Binding-site contacts:
Ligand atom O3 contacts residue LYS156 of chain 2.H at 3.0 Å.
Ligand atom O6B contacts residue ARG157 of chain 2.H at 3.3 Å (salt-bridge).
Ligand atom O3 contacts residue ALA158 of chain 2.H at 3.0 Å (h-bond).
Ligand atom O5B contacts residue LYS156 of chain 2.H at 3.3 Å.
Ligand atom OBI contacts residue LYS156 of chain 2.H at 4.0 Å.
Ligand atom O5 contacts residue HIS155 of chain 2.H at 3.6 Å.
Ligand atom O6A contacts residue HIS155 of chain 2.H at 3.8 Å.
Ligand atom OAH contacts residue LEU2 of chain 2.H at 2.8 Å (h-bond).
Ligand atom O6B contacts residue HIS94 of chain 2.H at 4.0 Å.
Ligand atom C3 contacts residue ARG157 of chain 2.H at 3.7 Å.
Ligand atom OAF contacts residue ALA158 of chain 2.H at 3.3 Å.
Ligand atom O6A contacts residue HIS94 of chain 2.H at 3.2 Å (h-bond).
Ligand atom O3 contacts residue ARG157 of chain 2.H at 3.3 Å (salt-bridge).
Ligand atom OAH contacts residue THR4 of chain 2.H at 3.7 Å.
Ligand atom C6 contacts residue HIS155 of chain 2.H at 3.4 Å.
Ligand atom OAH contacts residue ASP3 of chain 2.H at 4.0 Å.
Ligand atom C6 contacts residue LEU62 of chain 2.H at 3.5 Å (hydrophobic).
Ligand atom C4 contacts residue LYS156 of chain 2.H at 4.0 Å.
Ligand atom C6 contacts residue HIS94 of chain 2.H at 3.9 Å.
Ligand atom C5 contacts residue HIS155 of chain 2.H at 4.0 Å.
Ligand atom O6B contacts residue HIS155 of chain 2.H at 3.3 Å (h-bond).
Ligand atom C5 contacts residue LEU62 of chain 2.H at 3.8 Å (hydrophobic).
Ligand atom C2 contacts residue ALA158 of chain 2.H at 3.7 Å (hydrophobic).
Ligand atom O6A contacts residue LEU62 of chain 2.H at 3.4 Å.
Ligand atom O4 contacts residue LYS156 of chain 2.H at 3.5 Å.
Ligand atom O6B contacts residue LEU62 of chain 2.H at 4.0 Å.
Ligand atom O6B contacts residue LYS156 of chain 2.H at 3.3 Å.
Ligand atom O4 contacts residue SER93 of chain 2.H at 3.0 Å (h-bond).
Ligand atom O6A contacts residue SER93 of chain 2.H at 3.2 Å.
Ligand atom O5 contacts residue LYS156 of chain 2.H at 3.4 Å.
Ligand atom O5 contacts residue ARG157 of chain 2.H at 3.8 Å.
Ligand atom O4 contacts residue HIS155 of chain 2.H at 3.5 Å (h-bond).
Ligand atom OAF contacts residue ARG157 of chain 2.H at 2.8 Å (salt-bridge).
Ligand atom OAF contacts residue THR4 of chain 2.H at 2.9 Å (h-bond).
Ligand atom C3 contacts residue ALA158 of chain 2.H at 4.0 Å (hydrophobic).
Ligand atom C6 contacts residue SER93 of chain 2.H at 4.0 Å.
Ligand atom C3 contacts residue LYS156 of chain 2.H at 4.0 Å.
Ligand atom OAH contacts residue ARG157 of chain 2.H at 3.1 Å (salt-bridge).
Ligand atom SAG contacts residue ARG157 of chain 2.H at 3.6 Å (salt-bridge).
Ligand atom SAG contacts residue THR4 of chain 2.H at 3.9 Å.

The protein below binds the small molecule below.
Small molecule (SMILES): O=C(O)[C@@H]1O[C@H](O[C@H]2[C@@H](OS(=O)(=O)O)O[C@@H](O)[C@H](NS(=O)(=O)O)[C@H]2O)[C@@H](OS(=O)(=O)O)[C@H](O)[C@@H]1O

Sequence of chain 2.H:
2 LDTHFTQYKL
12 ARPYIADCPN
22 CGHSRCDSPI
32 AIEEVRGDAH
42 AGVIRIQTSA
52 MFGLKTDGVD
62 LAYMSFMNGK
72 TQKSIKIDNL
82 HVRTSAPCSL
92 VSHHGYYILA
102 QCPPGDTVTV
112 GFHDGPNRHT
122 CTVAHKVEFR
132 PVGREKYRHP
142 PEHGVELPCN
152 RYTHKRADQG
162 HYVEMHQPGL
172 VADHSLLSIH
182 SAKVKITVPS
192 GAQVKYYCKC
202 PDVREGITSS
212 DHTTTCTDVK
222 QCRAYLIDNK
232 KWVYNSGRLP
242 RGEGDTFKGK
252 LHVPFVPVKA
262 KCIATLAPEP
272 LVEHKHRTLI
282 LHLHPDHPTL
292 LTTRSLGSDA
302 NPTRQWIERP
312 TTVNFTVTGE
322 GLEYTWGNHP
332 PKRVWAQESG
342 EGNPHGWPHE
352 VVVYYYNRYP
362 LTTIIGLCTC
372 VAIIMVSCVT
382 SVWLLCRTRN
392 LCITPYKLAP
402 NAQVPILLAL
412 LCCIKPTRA